Binding-site contacts:
Ligand atom O contacts residue ARG35 of chain 1.A at 3.8 Å.
Ligand atom N contacts residue GLY88 of chain 1.A at 2.8 Å (h-bond).
Ligand atom CG contacts residue GLY88 of chain 1.A at 3.4 Å.
Ligand atom CD contacts residue THR66 of chain 1.A at 3.5 Å.
Ligand atom C contacts residue GLY88 of chain 1.A at 3.6 Å.
Ligand atom CB contacts residue GLY88 of chain 1.A at 3.7 Å.
Ligand atom CD contacts residue HIS64 of chain 1.A at 3.7 Å.
Ligand atom OAD contacts residue GLY85 of chain 1.A at 3.1 Å.
Ligand atom CG contacts residue PHE112 of chain 1.A at 3.1 Å (hydrophobic).
Ligand atom CB contacts residue PHE112 of chain 1.A at 3.2 Å (hydrophobic).
Ligand atom NZ contacts residue THR66 of chain 1.A at 2.8 Å (h-bond).
Ligand atom NZ contacts residue PHE67 of chain 1.A at 3.6 Å.
Ligand atom CB contacts residue PHE32 of chain 1.A at 3.7 Å (hydrophobic).
Ligand atom O contacts residue PHE112 of chain 1.A at 3.1 Å.
Ligand atom C contacts residue HIS64 of chain 1.A at 3.6 Å.
Ligand atom CZ contacts residue ASP109 of chain 1.A at 3.5 Å.
Ligand atom CAA contacts residue PHE67 of chain 1.A at 3.6 Å (hydrophobic).
Ligand atom O contacts residue GLY88 of chain 1.A at 3.0 Å (h-bond).
Ligand atom CG contacts residue GLY87 of chain 1.A at 3.6 Å.
Ligand atom NH2 contacts residue PHE89 of chain 1.A at 3.6 Å.
Ligand atom CA contacts residue GLY88 of chain 1.A at 3.4 Å.
Ligand atom CA contacts residue GLY88 of chain 1.A at 3.8 Å.
Ligand atom OAD contacts residue GLY87 of chain 1.A at 3.4 Å (h-bond).
Ligand atom C contacts residue GLY88 of chain 1.A at 3.8 Å.
Ligand atom NH2 contacts residue PRO90 of chain 1.A at 3.4 Å.
Ligand atom CE contacts residue GLY87 of chain 1.A at 3.6 Å.
Ligand atom CAA contacts residue THR66 of chain 1.A at 3.4 Å.
Ligand atom NH1 contacts residue ASP109 of chain 1.A at 2.9 Å (salt-bridge).
Ligand atom CAL contacts residue TRP86 of chain 1.A at 3.8 Å (hydrophobic).
Ligand atom CE contacts residue THR66 of chain 1.A at 3.4 Å.
Ligand atom OAD contacts residue TRP86 of chain 1.A at 2.8 Å (h-bond).
Ligand atom CB contacts residue TRP86 of chain 1.A at 3.6 Å (hydrophobic).
Ligand atom O contacts residue LEU113 of chain 1.A at 3.3 Å (h-bond).
Ligand atom O contacts residue HIS64 of chain 1.A at 3.3 Å (h-bond).
Ligand atom CB contacts residue HIS64 of chain 1.A at 3.6 Å.
Ligand atom CAL contacts residue PHE67 of chain 1.A at 3.7 Å (hydrophobic).
Ligand atom NH2 contacts residue ASP109 of chain 1.A at 2.7 Å (salt-bridge).
Ligand atom CA contacts residue PHE112 of chain 1.A at 3.4 Å (hydrophobic).
Ligand atom C contacts residue ARG35 of chain 1.A at 3.8 Å.
Ligand atom CAF contacts residue TRP86 of chain 1.A at 3.4 Å (hydrophobic).

A small-molecule ligand and the protein it binds are described below.
Small molecule (SMILES): CCC(=O)NCCCC[C@H](NC(=O)[C@H](CCCN=C(N)N)NC(=O)[C@H](C)NC(=O)[C@@H](NC(=O)[C@H](CCC(N)=O)NC(C)=O)[C@@H](C)O)C(=O)N[C@H](C=O)CO

Sequence of chain 1.A:
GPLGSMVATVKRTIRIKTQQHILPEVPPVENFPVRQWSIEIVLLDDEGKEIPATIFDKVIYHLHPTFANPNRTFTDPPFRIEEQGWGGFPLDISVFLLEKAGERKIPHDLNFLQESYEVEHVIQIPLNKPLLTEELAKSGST